Binding-site contacts:
Ligand atom O6 contacts residue PHE718 of chain 1.A at 4.4 Å.
Ligand atom O5 contacts residue GLN1071 of chain 1.A at 4.2 Å.
Ligand atom C1 contacts residue GLN1071 of chain 1.A at 4.3 Å.
Ligand atom C2 contacts residue ASN717 of chain 1.A at 2.4 Å.
Ligand atom C4 contacts residue ASN717 of chain 1.A at 4.3 Å.
Ligand atom O4 contacts residue LEU922 of chain 1.A at 4.2 Å.
Ligand atom C5 contacts residue ASN717 of chain 1.A at 3.8 Å.
Ligand atom N2 contacts residue ASN717 of chain 1.A at 2.8 Å (h-bond).
Ligand atom O5 contacts residue ASN717 of chain 1.A at 2.5 Å (h-bond).
Ligand atom O7 contacts residue ASN717 of chain 1.A at 3.5 Å (h-bond).
Ligand atom C7 contacts residue ASN717 of chain 1.A at 3.3 Å.
Ligand atom C1 contacts residue ASN717 of chain 1.A at 1.4 Å.
Ligand atom C5 contacts residue LEU922 of chain 1.A at 4.4 Å (hydrophobic).
Ligand atom C8 contacts residue ASN717 of chain 1.A at 4.4 Å.
Ligand atom C3 contacts residue ASN717 of chain 1.A at 3.7 Å.

Sequence of chain 1.A:
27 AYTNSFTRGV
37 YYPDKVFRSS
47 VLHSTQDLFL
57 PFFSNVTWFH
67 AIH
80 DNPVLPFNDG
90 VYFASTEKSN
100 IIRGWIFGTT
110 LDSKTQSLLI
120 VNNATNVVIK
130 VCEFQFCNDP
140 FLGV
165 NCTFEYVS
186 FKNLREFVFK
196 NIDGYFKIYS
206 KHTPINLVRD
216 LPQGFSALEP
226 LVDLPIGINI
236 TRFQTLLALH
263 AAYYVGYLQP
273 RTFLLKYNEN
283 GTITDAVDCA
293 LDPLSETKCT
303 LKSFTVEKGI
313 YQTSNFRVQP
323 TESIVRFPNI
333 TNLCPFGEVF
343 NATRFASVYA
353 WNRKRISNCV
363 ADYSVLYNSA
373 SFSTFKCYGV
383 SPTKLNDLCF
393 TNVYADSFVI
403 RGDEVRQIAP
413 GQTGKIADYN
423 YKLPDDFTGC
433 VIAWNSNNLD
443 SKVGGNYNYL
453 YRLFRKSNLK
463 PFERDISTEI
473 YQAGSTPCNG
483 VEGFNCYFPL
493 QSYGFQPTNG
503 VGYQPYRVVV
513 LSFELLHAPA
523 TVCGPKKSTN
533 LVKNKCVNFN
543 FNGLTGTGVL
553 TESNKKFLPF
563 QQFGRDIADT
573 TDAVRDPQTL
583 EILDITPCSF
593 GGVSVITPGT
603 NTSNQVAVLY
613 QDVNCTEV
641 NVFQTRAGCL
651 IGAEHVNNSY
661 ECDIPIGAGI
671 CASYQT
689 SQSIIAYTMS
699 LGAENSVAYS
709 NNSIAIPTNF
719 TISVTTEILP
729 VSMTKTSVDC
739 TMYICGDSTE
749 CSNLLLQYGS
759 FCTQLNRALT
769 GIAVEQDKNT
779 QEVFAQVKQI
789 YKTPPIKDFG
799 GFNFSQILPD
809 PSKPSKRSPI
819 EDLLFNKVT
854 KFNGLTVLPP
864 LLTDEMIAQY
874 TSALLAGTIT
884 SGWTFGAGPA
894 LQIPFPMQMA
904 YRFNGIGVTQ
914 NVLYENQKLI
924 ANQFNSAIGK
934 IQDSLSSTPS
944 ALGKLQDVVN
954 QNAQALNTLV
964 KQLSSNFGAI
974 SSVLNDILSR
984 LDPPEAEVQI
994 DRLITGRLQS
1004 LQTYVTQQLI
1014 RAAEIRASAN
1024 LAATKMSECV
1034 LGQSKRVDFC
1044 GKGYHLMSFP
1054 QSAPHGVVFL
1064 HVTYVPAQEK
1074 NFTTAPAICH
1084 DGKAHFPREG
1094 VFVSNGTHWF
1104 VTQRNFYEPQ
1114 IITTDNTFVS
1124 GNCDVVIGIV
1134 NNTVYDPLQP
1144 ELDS

This protein binds this small molecule.
Small molecule (SMILES): CC(=O)N[C@@H]1[C@@H](O)[C@H](O)[C@@H](CO)O[C@H]1O